The small molecule below binds the protein below.
Small molecule (SMILES): Nc1ncnc2c1ncn2[C@@H]1O[C@H](CO[P](=O)(O)O[P](=O)(O)NP(=O)(O)O)[C@@H](O)[C@H]1O

Binding-site contacts:
Ligand atom O3' contacts residue ILE54 of chain 1.A at 3.2 Å (h-bond).
Ligand atom N3B contacts residue LYS172 of chain 1.A at 3.8 Å.
Ligand atom PA contacts residue ARG74 of chain 1.A at 3.8 Å.
Ligand atom C5' contacts residue GLY55 of chain 1.A at 4.0 Å.
Ligand atom N1 contacts residue PHE123 of chain 1.A at 3.8 Å.
Ligand atom O2' contacts residue THR128 of chain 1.A at 3.5 Å.
Ligand atom O1B contacts residue ASP185 of chain 1.A at 3.9 Å.
Ligand atom N6 contacts residue CYS124 of chain 1.A at 3.8 Å.
Ligand atom C4' contacts residue ILE54 of chain 1.A at 3.2 Å (hydrophobic).
Ligand atom C4 contacts residue PHE175 of chain 1.A at 3.5 Å (hydrophobic).
Ligand atom C2 contacts residue PHE175 of chain 1.A at 3.6 Å (hydrophobic).
Ligand atom C5 contacts residue PHE175 of chain 1.A at 3.9 Å (hydrophobic).
Ligand atom O4' contacts residue VAL62 of chain 1.A at 3.6 Å.
Ligand atom C3' contacts residue ILE54 of chain 1.A at 3.8 Å (hydrophobic).
Ligand atom O1A contacts residue ARG74 of chain 1.A at 3.3 Å (salt-bridge).
Ligand atom O2A contacts residue ARG74 of chain 1.A at 2.9 Å (salt-bridge).
Ligand atom O3G contacts residue ARG58 of chain 1.A at 3.9 Å.
Ligand atom O2G contacts residue LYS170 of chain 1.A at 3.2 Å (salt-bridge).
Ligand atom N3B contacts residue LYS170 of chain 1.A at 4.0 Å.
Ligand atom O1G contacts residue LYS170 of chain 1.A at 2.9 Å (salt-bridge).
Ligand atom PG contacts residue LYS170 of chain 1.A at 3.5 Å.
Ligand atom N6 contacts residue ALA72 of chain 1.A at 3.7 Å.
Ligand atom O2' contacts residue PHE175 of chain 1.A at 3.6 Å.
Ligand atom N1 contacts residue CYS124 of chain 1.A at 3.1 Å (h-bond).
Ligand atom O1A contacts residue ASP185 of chain 1.A at 2.7 Å (salt-bridge).
Ligand atom O4' contacts residue ILE54 of chain 1.A at 3.4 Å (h-bond).
Ligand atom O1A contacts residue ASN173 of chain 1.A at 3.6 Å.
Ligand atom O3G contacts residue GLY57 of chain 1.A at 3.2 Å.
Ligand atom N6 contacts residue THR121 of chain 1.A at 3.7 Å.
Ligand atom C2 contacts residue CYS124 of chain 1.A at 3.7 Å (hydrophobic).
Ligand atom N6 contacts residue SER122 of chain 1.A at 3.5 Å (h-bond).
Ligand atom C6 contacts residue ALA72 of chain 1.A at 3.8 Å (hydrophobic).
Ligand atom O1B contacts residue LYS172 of chain 1.A at 4.0 Å.
Ligand atom C2 contacts residue PHE123 of chain 1.A at 3.5 Å (hydrophobic).
Ligand atom N3 contacts residue PHE175 of chain 1.A at 3.4 Å.
Ligand atom O1B contacts residue ASN173 of chain 1.A at 2.7 Å (h-bond).
Ligand atom O3G contacts residue GLN56 of chain 1.A at 4.0 Å.
Ligand atom N6 contacts residue THR184 of chain 1.A at 3.8 Å.
Ligand atom N1 contacts residue PHE175 of chain 1.A at 4.0 Å.
Ligand atom N7 contacts residue THR184 of chain 1.A at 3.5 Å.

Sequence of chain 1.A:
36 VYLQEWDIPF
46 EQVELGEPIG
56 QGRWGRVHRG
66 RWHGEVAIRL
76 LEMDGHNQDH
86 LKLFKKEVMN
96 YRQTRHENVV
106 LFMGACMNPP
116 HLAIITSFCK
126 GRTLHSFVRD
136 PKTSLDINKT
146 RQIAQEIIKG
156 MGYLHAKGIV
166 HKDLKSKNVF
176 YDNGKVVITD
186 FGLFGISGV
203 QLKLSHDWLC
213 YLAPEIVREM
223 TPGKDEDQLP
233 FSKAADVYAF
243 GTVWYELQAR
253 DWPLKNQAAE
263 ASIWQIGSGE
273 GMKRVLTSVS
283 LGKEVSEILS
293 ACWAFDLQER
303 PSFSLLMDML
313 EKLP